Sequence of chain 1.B:
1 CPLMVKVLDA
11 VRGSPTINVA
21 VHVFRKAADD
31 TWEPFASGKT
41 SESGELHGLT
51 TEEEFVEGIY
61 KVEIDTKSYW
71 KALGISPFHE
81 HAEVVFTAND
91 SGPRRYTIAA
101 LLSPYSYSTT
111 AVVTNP

A protein and the small-molecule ligand that binds it are described below.
Small molecule (SMILES): Cc1ccc(C(=O)c2cc(O)c(O)c([N+](=O)[O-])c2)cc1

Binding-site contacts:
Ligand atom C1 contacts residue LYS6 of chain 2.B at 3.4 Å.
Ligand atom O7 contacts residue LYS6 of chain 1.B at 3.0 Å (salt-bridge).
Ligand atom C20 contacts residue TCW1 of chain 2.D at 2.8 Å.
Ligand atom C14 contacts residue TCW1 of chain 2.D at 1.9 Å.
Ligand atom C1 contacts residue TCW1 of chain 2.D at 0.9 Å.
Ligand atom C20 contacts residue SER108 of chain 1.B at 3.3 Å.
Ligand atom C2 contacts residue LYS6 of chain 1.B at 3.4 Å.
Ligand atom O13 contacts residue TCW1 of chain 2.D at 2.8 Å (h-bond).
Ligand atom C16 contacts residue TCW1 of chain 2.D at 1.9 Å.
Ligand atom O8 contacts residue LYS6 of chain 1.B at 3.0 Å (salt-bridge).
Ligand atom C17 contacts residue TCW1 of chain 2.D at 1.5 Å.
Ligand atom O7 contacts residue TCW1 of chain 2.D at 1.0 Å (h-bond).
Ligand atom N9 contacts residue TCW1 of chain 2.D at 0.6 Å.
Ligand atom O13 contacts residue THR110 of chain 2.B at 3.7 Å.
Ligand atom O8 contacts residue LYS6 of chain 2.B at 2.5 Å (salt-bridge).
Ligand atom O13 contacts residue LEU8 of chain 1.B at 3.2 Å.
Ligand atom C18 contacts residue TCW1 of chain 2.D at 0.5 Å.
Ligand atom C5 contacts residue TCW1 of chain 2.D at 0.4 Å.
Ligand atom C16 contacts residue ALA99 of chain 1.B at 3.7 Å (hydrophobic).
Ligand atom C12 contacts residue ALA99 of chain 2.B at 3.6 Å (hydrophobic).
Ligand atom O10 contacts residue LYS6 of chain 2.B at 2.4 Å (salt-bridge).
Ligand atom C19 contacts residue TCW1 of chain 2.D at 1.3 Å.
Ligand atom C3 contacts residue TCW1 of chain 2.D at 0.7 Å.
Ligand atom C12 contacts residue LEU8 of chain 1.B at 3.3 Å (hydrophobic).
Ligand atom C4 contacts residue LEU8 of chain 1.B at 3.6 Å (hydrophobic).
Ligand atom C17 contacts residue LEU101 of chain 1.B at 3.7 Å (hydrophobic).
Ligand atom C15 contacts residue TCW1 of chain 2.D at 2.1 Å.
Ligand atom O8 contacts residue TCW1 of chain 2.D at 0.6 Å (h-bond).
Ligand atom O10 contacts residue TCW1 of chain 2.D at 1.0 Å (h-bond).
Ligand atom C12 contacts residue TCW1 of chain 2.D at 2.3 Å.
Ligand atom O11 contacts residue TCW1 of chain 2.D at 0.7 Å.
Ligand atom C4 contacts residue TCW1 of chain 2.D at 1.0 Å.
Ligand atom O11 contacts residue LEU8 of chain 2.B at 3.4 Å.
Ligand atom N9 contacts residue LYS6 of chain 2.B at 3.4 Å (salt-bridge).
Ligand atom O13 contacts residue ALA99 of chain 2.B at 3.1 Å.
Ligand atom C2 contacts residue TCW1 of chain 2.D at 0.6 Å.
Ligand atom C6 contacts residue TCW1 of chain 2.D at 1.1 Å.
Ligand atom C20 contacts residue THR110 of chain 1.B at 3.3 Å.
Ligand atom C3 contacts residue LEU8 of chain 1.B at 3.5 Å (hydrophobic).
Ligand atom C1 contacts residue LYS6 of chain 1.B at 3.4 Å.

Sequence of chain 2.B:
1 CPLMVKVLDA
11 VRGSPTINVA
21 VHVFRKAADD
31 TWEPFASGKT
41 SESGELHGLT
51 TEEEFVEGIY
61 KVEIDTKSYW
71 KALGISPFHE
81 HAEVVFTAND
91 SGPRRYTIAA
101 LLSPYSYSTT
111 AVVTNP